Sequence of chain 5.C:
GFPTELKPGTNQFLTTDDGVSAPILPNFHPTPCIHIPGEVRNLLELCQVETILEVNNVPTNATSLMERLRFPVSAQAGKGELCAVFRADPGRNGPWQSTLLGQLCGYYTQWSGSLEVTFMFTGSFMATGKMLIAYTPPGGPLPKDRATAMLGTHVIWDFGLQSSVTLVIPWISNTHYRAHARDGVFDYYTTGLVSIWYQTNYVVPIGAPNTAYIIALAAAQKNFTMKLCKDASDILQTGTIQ

Sequence of chain 6.C:
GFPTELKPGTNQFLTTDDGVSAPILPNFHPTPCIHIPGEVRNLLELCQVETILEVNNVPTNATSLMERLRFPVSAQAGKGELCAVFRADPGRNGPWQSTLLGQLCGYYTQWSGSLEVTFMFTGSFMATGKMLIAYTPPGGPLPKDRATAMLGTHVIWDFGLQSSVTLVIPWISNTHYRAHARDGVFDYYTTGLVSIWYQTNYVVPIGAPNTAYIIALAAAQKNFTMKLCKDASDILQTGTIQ

The small molecule below binds the protein below.
Small molecule (SMILES): CCO/N=C/c1ccc(OCC[C@@H](C)CCN2CCN(c3ccnc(C(N)=O)c3)C2=O)cc1

Binding-site contacts:
Ligand atom NAC contacts residue ASP112 of chain 5.A at 2.5 Å (salt-bridge).
Ligand atom CAH contacts residue TRP203 of chain 5.A at 3.5 Å (hydrophobic).
Ligand atom CAF contacts residue PHE137 of chain 5.A at 3.8 Å (hydrophobic).
Ligand atom OAE contacts residue ILE113 of chain 5.A at 3.3 Å (h-bond).
Ligand atom CAG contacts residue TRP203 of chain 5.A at 3.7 Å (hydrophobic).
Ligand atom CAI contacts residue PHE135 of chain 5.A at 3.7 Å (hydrophobic).
Ligand atom CAZ contacts residue TRP203 of chain 5.A at 3.5 Å (hydrophobic).
Ligand atom CAH contacts residue GLN202 of chain 5.A at 3.2 Å.
Ligand atom OAD contacts residue LYS274 of chain 5.A at 3.0 Å (salt-bridge).
Ligand atom CAY contacts residue THR114 of chain 5.A at 3.8 Å.
Ligand atom OAX contacts residue MET195 of chain 5.A at 3.6 Å.
Ligand atom NAU contacts residue PHE155 of chain 5.A at 3.7 Å.
Ligand atom CBC contacts residue TRP203 of chain 5.A at 3.6 Å (hydrophobic).
Ligand atom CAN contacts residue PHE155 of chain 5.A at 3.8 Å (hydrophobic).
Ligand atom NBG contacts residue TRP203 of chain 5.A at 3.3 Å.
Ligand atom CAS contacts residue TYR201 of chain 5.A at 3.5 Å (hydrophobic).
Ligand atom CAT contacts residue TRP203 of chain 5.A at 3.6 Å (hydrophobic).
Ligand atom CAH contacts residue ASN228 of chain 5.A at 3.4 Å.
Ligand atom CAO contacts residue ILE111 of chain 5.A at 3.8 Å (hydrophobic).
Ligand atom CAG contacts residue ASN228 of chain 5.A at 3.6 Å.
Ligand atom CAY contacts residue ASP112 of chain 5.A at 3.8 Å.
Ligand atom CAA contacts residue SER178 of chain 5.A at 3.5 Å.
Ligand atom NAC contacts residue THR114 of chain 5.A at 3.3 Å (h-bond).
Ligand atom CAL contacts residue PHE155 of chain 5.A at 3.6 Å (hydrophobic).
Ligand atom CAJ contacts residue PHE155 of chain 5.A at 3.7 Å (hydrophobic).
Ligand atom OAX contacts residue ILE111 of chain 5.A at 3.5 Å.
Ligand atom CAA contacts residue PRO177 of chain 5.A at 3.5 Å (hydrophobic).
Ligand atom CAG contacts residue GLN202 of chain 5.A at 3.3 Å.
Ligand atom OAD contacts residue ALA275 of chain 5.A at 3.2 Å.
Ligand atom OAE contacts residue ASP112 of chain 5.A at 3.6 Å.
Ligand atom CBC contacts residue ASN228 of chain 5.A at 3.8 Å.
Ligand atom CAL contacts residue ILE111 of chain 5.A at 3.7 Å (hydrophobic).
Ligand atom CAT contacts residue ASN228 of chain 5.A at 3.5 Å.
Ligand atom CAP contacts residue ILE111 of chain 5.A at 3.8 Å (hydrophobic).
Ligand atom CBB contacts residue ILE111 of chain 5.A at 3.6 Å (hydrophobic).
Ligand atom CAA contacts residue TYR153 of chain 5.A at 3.5 Å (hydrophobic).
Ligand atom CAS contacts residue TRP203 of chain 5.A at 3.8 Å (hydrophobic).
Ligand atom CAA contacts residue VAL179 of chain 5.A at 3.2 Å (hydrophobic).
Ligand atom CAN contacts residue PRO177 of chain 5.A at 3.4 Å (hydrophobic).
Ligand atom CAK contacts residue PHE135 of chain 5.A at 3.6 Å (hydrophobic).

Sequence of chain 5.A:
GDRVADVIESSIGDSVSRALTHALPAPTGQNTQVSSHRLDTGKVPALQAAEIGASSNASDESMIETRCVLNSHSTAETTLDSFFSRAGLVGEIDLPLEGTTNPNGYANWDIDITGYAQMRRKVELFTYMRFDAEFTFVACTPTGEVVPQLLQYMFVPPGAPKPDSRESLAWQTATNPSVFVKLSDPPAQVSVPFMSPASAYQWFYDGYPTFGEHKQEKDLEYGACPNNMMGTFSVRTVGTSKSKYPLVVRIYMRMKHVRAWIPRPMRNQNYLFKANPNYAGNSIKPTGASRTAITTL